Sequence of chain 1.C:
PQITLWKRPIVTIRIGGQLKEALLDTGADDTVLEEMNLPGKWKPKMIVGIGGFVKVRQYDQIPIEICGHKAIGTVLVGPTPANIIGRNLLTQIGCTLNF

This protein binds this small molecule.
Small molecule (SMILES): CC(C)CN(C[C@@H](O)[C@H](Cc1ccccc1)NC(=O)O[C@H]1CO[C@H]2OCC[C@H]21)S(=O)(=O)c1ccc(N)cc1

Binding-site contacts:
Ligand atom C7 contacts residue ASP30 of chain 1.D at 3.4 Å.
Ligand atom O9 contacts residue GLY49 of chain 1.D at 2.9 Å.
Ligand atom O18 contacts residue ASP25 of chain 1.D at 2.5 Å (salt-bridge).
Ligand atom C16 contacts residue GLY27 of chain 1.D at 3.7 Å.
Ligand atom C6 contacts residue ALA28 of chain 1.D at 3.3 Å (hydrophobic).
Ligand atom O18 contacts residue ASP25 of chain 1.C at 2.7 Å (salt-bridge).
Ligand atom C7 contacts residue ILE84 of chain 1.D at 3.3 Å (hydrophobic).
Ligand atom C13 contacts residue GLY27 of chain 1.D at 3.6 Å.
Ligand atom C29 contacts residue ASP29 of chain 1.C at 3.7 Å.
Ligand atom O28 contacts residue ASP29 of chain 1.C at 2.8 Å (salt-bridge).
Ligand atom C32 contacts residue GLY27 of chain 1.C at 3.7 Å.
Ligand atom C33 contacts residue GLY27 of chain 1.C at 3.5 Å.
Ligand atom C29 contacts residue GLY27 of chain 1.C at 3.5 Å.
Ligand atom C17 contacts residue ASP25 of chain 1.C at 3.4 Å.
Ligand atom O28 contacts residue ALA28 of chain 1.C at 3.7 Å.
Ligand atom O9 contacts residue VAL48 of chain 1.D at 3.7 Å.
Ligand atom C36 contacts residue GLY49 of chain 1.C at 3.6 Å.
Ligand atom C16 contacts residue ASP25 of chain 1.D at 3.2 Å.
Ligand atom C12 contacts residue GLY27 of chain 1.D at 3.3 Å.
Ligand atom O26 contacts residue ASP29 of chain 1.C at 3.5 Å (salt-bridge).
Ligand atom N20 contacts residue GLY27 of chain 1.C at 3.2 Å (h-bond).
Ligand atom C35 contacts residue PRO81 of chain 1.D at 3.3 Å (hydrophobic).
Ligand atom C31 contacts residue VAL48 of chain 1.C at 3.2 Å (hydrophobic).
Ligand atom C32 contacts residue ASP25 of chain 1.D at 3.0 Å.
Ligand atom C7 contacts residue ALA28 of chain 1.D at 3.2 Å (hydrophobic).
Ligand atom O18 contacts residue GLY27 of chain 1.C at 3.5 Å.
Ligand atom C36 contacts residue PRO81 of chain 1.D at 3.3 Å (hydrophobic).
Ligand atom O23 contacts residue ALA28 of chain 1.C at 3.5 Å.
Ligand atom C17 contacts residue ASP25 of chain 1.D at 3.2 Å.
Ligand atom C36 contacts residue ILE50 of chain 1.C at 3.7 Å (hydrophobic).
Ligand atom N1 contacts residue ASP30 of chain 1.D at 3.1 Å.
Ligand atom O26 contacts residue ASP30 of chain 1.C at 3.5 Å (salt-bridge).
Ligand atom C15 contacts residue GLY27 of chain 1.D at 3.6 Å.
Ligand atom C4 contacts residue VAL48 of chain 1.D at 3.3 Å (hydrophobic).
Ligand atom C30 contacts residue VAL48 of chain 1.C at 3.0 Å (hydrophobic).
Ligand atom O10 contacts residue ILE50 of chain 1.C at 3.4 Å.
Ligand atom C27 contacts residue ASP29 of chain 1.C at 3.7 Å.
Ligand atom O9 contacts residue ILE50 of chain 1.C at 3.5 Å.
Ligand atom C6 contacts residue ILE84 of chain 1.D at 2.9 Å (hydrophobic).
Ligand atom C19 contacts residue ASP25 of chain 1.D at 3.6 Å.

Sequence of chain 1.D:
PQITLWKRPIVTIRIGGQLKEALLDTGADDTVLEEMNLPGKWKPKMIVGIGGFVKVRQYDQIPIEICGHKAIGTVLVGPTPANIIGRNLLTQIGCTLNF